Sequence of chain 1.C:
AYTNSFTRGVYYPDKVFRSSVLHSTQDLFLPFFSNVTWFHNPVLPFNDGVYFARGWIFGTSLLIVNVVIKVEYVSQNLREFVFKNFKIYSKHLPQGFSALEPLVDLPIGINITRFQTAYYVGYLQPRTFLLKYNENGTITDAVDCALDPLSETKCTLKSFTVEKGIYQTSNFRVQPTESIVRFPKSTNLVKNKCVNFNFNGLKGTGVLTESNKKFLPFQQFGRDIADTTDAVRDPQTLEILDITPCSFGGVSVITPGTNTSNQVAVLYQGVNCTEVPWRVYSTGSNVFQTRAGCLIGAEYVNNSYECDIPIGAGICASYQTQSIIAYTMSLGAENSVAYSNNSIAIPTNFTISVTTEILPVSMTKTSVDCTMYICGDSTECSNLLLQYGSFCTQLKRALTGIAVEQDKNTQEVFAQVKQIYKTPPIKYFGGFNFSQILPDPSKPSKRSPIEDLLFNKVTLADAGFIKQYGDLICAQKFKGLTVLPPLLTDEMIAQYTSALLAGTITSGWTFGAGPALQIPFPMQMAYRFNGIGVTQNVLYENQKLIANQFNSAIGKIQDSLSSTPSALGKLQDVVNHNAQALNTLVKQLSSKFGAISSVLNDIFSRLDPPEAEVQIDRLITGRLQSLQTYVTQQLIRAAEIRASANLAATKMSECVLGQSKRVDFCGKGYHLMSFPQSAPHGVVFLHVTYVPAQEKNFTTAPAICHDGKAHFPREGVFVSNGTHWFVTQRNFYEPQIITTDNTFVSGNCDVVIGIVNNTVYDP

The small molecule below binds the protein below.
Small molecule (SMILES): CC(=O)N[C@@H]1[C@@H](O)[C@H](O)[C@@H](CO)O[C@H]1O

Binding-site contacts:
Ligand atom C8 contacts residue THR1094 of chain 1.C at 3.9 Å.
Ligand atom C7 contacts residue ASN1092 of chain 1.C at 3.6 Å.
Ligand atom O6 contacts residue PRO1106 of chain 1.C at 3.5 Å.
Ligand atom N2 contacts residue ASN1092 of chain 1.C at 2.9 Å (h-bond).
Ligand atom C1 contacts residue ASN1092 of chain 1.C at 1.4 Å.
Ligand atom C6 contacts residue TYR1104 of chain 1.C at 3.6 Å (hydrophobic).
Ligand atom C6 contacts residue PHE1097 of chain 1.C at 4.4 Å (hydrophobic).
Ligand atom O6 contacts residue TYR1104 of chain 1.C at 2.5 Å (h-bond).
Ligand atom C3 contacts residue ASN1092 of chain 1.C at 3.8 Å.
Ligand atom O7 contacts residue ASN1092 of chain 1.C at 4.0 Å.
Ligand atom O5 contacts residue ASN1092 of chain 1.C at 2.4 Å (h-bond).
Ligand atom C5 contacts residue PHE1097 of chain 1.C at 4.2 Å (hydrophobic).
Ligand atom O5 contacts residue PHE1097 of chain 1.C at 3.5 Å.
Ligand atom C4 contacts residue ASN1092 of chain 1.C at 4.3 Å.
Ligand atom C2 contacts residue ASN1092 of chain 1.C at 2.5 Å.
Ligand atom O6 contacts residue ASN1092 of chain 1.C at 4.4 Å.
Ligand atom C5 contacts residue ASN1092 of chain 1.C at 3.7 Å.
Ligand atom C6 contacts residue PRO1106 of chain 1.C at 4.0 Å (hydrophobic).
Ligand atom C7 contacts residue THR1094 of chain 1.C at 4.5 Å.
Ligand atom C1 contacts residue PHE1097 of chain 1.C at 3.9 Å (hydrophobic).
Ligand atom O6 contacts residue PHE1097 of chain 1.C at 3.5 Å.